Sequence of chain 1.A:
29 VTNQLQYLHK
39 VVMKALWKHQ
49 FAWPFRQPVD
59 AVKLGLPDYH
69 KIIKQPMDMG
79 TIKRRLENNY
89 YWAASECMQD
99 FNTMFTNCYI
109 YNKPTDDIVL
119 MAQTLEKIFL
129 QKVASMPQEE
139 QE

Binding-site contacts:
Ligand atom C1 contacts residue TYR109 of chain 1.A at 4.1 Å (hydrophobic).
Ligand atom C11 contacts residue VAL57 of chain 1.A at 4.1 Å (hydrophobic).
Ligand atom C11 contacts residue ASN110 of chain 1.A at 4.1 Å.
Ligand atom O contacts residue CYS106 of chain 1.A at 3.8 Å.
Ligand atom C7 contacts residue TRP51 of chain 1.A at 4.1 Å (hydrophobic).
Ligand atom C8 contacts residue PRO52 of chain 1.A at 3.4 Å (hydrophobic).
Ligand atom C4 contacts residue EDO1 of chain 1.E at 4.2 Å.
Ligand atom C1 contacts residue VAL57 of chain 1.A at 4.0 Å (hydrophobic).
Ligand atom C12 contacts residue PRO52 of chain 1.A at 3.8 Å (hydrophobic).
Ligand atom C9 contacts residue VAL57 of chain 1.A at 4.3 Å (hydrophobic).
Ligand atom C5 contacts residue ILE116 of chain 1.A at 4.1 Å (hydrophobic).
Ligand atom C3 contacts residue ASN110 of chain 1.A at 3.6 Å.
Ligand atom C1 contacts residue LEU64 of chain 1.A at 3.5 Å (hydrophobic).
Ligand atom C10 contacts residue LEU62 of chain 1.A at 4.0 Å (hydrophobic).
Ligand atom C1 contacts residue ASN110 of chain 1.A at 3.8 Å.
Ligand atom C7 contacts residue PRO52 of chain 1.A at 3.8 Å (hydrophobic).
Ligand atom C9 contacts residue LEU62 of chain 1.A at 3.9 Å (hydrophobic).
Ligand atom C2 contacts residue ASN110 of chain 1.A at 3.4 Å.
Ligand atom O contacts residue ASN110 of chain 1.A at 3.1 Å (h-bond).
Ligand atom C6 contacts residue EDO1 of chain 1.E at 3.8 Å.
Ligand atom C1 contacts residue TYR67 of chain 1.A at 4.1 Å (hydrophobic).
Ligand atom C9 contacts residue PRO52 of chain 1.A at 3.4 Å (hydrophobic).
Ligand atom O contacts residue ILE116 of chain 1.A at 4.0 Å.
Ligand atom C5 contacts residue LEU62 of chain 1.A at 4.2 Å (hydrophobic).
Ligand atom O contacts residue VAL57 of chain 1.A at 4.3 Å.
Ligand atom C6 contacts residue LEU62 of chain 1.A at 3.9 Å (hydrophobic).
Ligand atom C1 contacts residue LEU62 of chain 1.A at 4.2 Å (hydrophobic).
Ligand atom C10 contacts residue ILE116 of chain 1.A at 4.2 Å (hydrophobic).
Ligand atom N contacts residue ILE116 of chain 1.A at 4.0 Å.
Ligand atom C12 contacts residue VAL57 of chain 1.A at 4.2 Å (hydrophobic).
Ligand atom C11 contacts residue ILE116 of chain 1.A at 3.7 Å (hydrophobic).
Ligand atom C7 contacts residue LEU62 of chain 1.A at 4.0 Å (hydrophobic).
Ligand atom C12 contacts residue ILE116 of chain 1.A at 3.8 Å (hydrophobic).
Ligand atom C5 contacts residue EDO1 of chain 1.E at 4.3 Å.
Ligand atom C8 contacts residue LEU62 of chain 1.A at 3.9 Å (hydrophobic).
Ligand atom N contacts residue VAL57 of chain 1.A at 4.4 Å.
Ligand atom C4 contacts residue ILE116 of chain 1.A at 4.1 Å (hydrophobic).
Ligand atom C6 contacts residue PRO52 of chain 1.A at 4.2 Å (hydrophobic).
Ligand atom C10 contacts residue PRO52 of chain 1.A at 4.3 Å (hydrophobic).
Ligand atom C12 contacts residue PHE53 of chain 1.A at 3.8 Å (hydrophobic).

A small-molecule ligand and the protein it binds are described below.
Small molecule (SMILES): CC(=O)N1c2ccccc2CC[C@@H]1C